Sequence of chain 1.B:
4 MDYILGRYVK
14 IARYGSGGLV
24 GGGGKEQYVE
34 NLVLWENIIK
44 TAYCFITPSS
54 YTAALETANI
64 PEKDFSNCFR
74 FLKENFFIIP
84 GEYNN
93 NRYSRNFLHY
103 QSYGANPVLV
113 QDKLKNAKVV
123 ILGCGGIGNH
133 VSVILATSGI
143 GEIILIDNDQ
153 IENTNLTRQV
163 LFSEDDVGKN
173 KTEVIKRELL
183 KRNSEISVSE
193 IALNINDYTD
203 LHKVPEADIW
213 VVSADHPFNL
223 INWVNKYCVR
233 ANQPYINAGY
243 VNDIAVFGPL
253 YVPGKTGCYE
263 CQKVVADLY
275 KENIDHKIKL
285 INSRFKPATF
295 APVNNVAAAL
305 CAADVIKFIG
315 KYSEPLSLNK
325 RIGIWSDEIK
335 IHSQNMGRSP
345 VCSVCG

The small molecule below binds the protein below.
Small molecule (SMILES): CSCC[C@H](N)C(=O)N[C@@H](CCCN=C(N)N)C(=O)N[C@H](C(=O)NCC(=O)N[C@@H](CC(N)=O)C(=O)N[C@@H](C)C(=O)N[C@@H](CC(=O)O)C(N)=O)[C@@H](C)O

Binding-site contacts:
Ligand atom CE contacts residue GLY327 of chain 1.A at 3.5 Å.
Ligand atom O contacts residue TYR242 of chain 1.A at 3.0 Å (h-bond).
Ligand atom O contacts residue ARG325 of chain 1.A at 2.6 Å (salt-bridge).
Ligand atom CA contacts residue ALA268 of chain 1.A at 3.0 Å (hydrophobic).
Ligand atom N contacts residue GLU29 of chain 1.B at 3.2 Å (salt-bridge).
Ligand atom N1 contacts residue TYR242 of chain 1.A at 3.5 Å.
Ligand atom CG contacts residue TYR261 of chain 1.A at 3.5 Å (hydrophobic).
Ligand atom N contacts residue ALA268 of chain 1.A at 2.9 Å (h-bond).
Ligand atom OG1 contacts residue GLY24 of chain 1.B at 3.0 Å (h-bond).
Ligand atom N contacts residue VAL243 of chain 1.A at 3.5 Å.
Ligand atom N1 contacts residue ASP217 of chain 1.A at 2.6 Å (salt-bridge).
Ligand atom NH1 contacts residue GLU29 of chain 1.B at 2.8 Å (salt-bridge).
Ligand atom OD1 contacts residue VAL267 of chain 1.A at 3.5 Å.
Ligand atom OG1 contacts residue LEU22 of chain 1.B at 3.5 Å.
Ligand atom N contacts residue GLU29 of chain 1.B at 3.2 Å (salt-bridge).
Ligand atom O contacts residue LYS13 of chain 1.B at 3.2 Å (salt-bridge).
Ligand atom N contacts residue TYR242 of chain 1.A at 2.8 Å (h-bond).
Ligand atom CE contacts residue ARG325 of chain 1.A at 3.4 Å.
Ligand atom CA contacts residue TYR242 of chain 1.A at 3.5 Å (hydrophobic).
Ligand atom O contacts residue GLY241 of chain 1.A at 3.2 Å.
Ligand atom O contacts residue ALA268 of chain 1.A at 2.7 Å (h-bond).
Ligand atom C contacts residue ARG325 of chain 1.A at 3.5 Å.
Ligand atom N contacts residue GLU29 of chain 1.B at 3.6 Å (salt-bridge).
Ligand atom O contacts residue LEU270 of chain 1.A at 3.5 Å.
Ligand atom CE contacts residue GLN338 of chain 1.A at 3.5 Å.
Ligand atom OG1 contacts residue GLU29 of chain 1.B at 2.7 Å (salt-bridge).
Ligand atom CD contacts residue GLU29 of chain 1.B at 3.2 Å.
Ligand atom ND2 contacts residue ASN224 of chain 1.A at 3.1 Å (h-bond).
Ligand atom O contacts residue GLN338 of chain 1.A at 3.1 Å (h-bond).
Ligand atom OD1 contacts residue TYR261 of chain 1.A at 2.8 Å (h-bond).
Ligand atom OD2 contacts residue PHE289 of chain 1.A at 3.2 Å.
Ligand atom ND2 contacts residue PHE220 of chain 1.A at 2.9 Å (h-bond).
Ligand atom CG contacts residue ILE223 of chain 1.A at 3.4 Å (hydrophobic).
Ligand atom O contacts residue VAL267 of chain 1.A at 3.4 Å.
Ligand atom O contacts residue VAL267 of chain 1.A at 3.4 Å.
Ligand atom CG contacts residue PHE289 of chain 1.A at 3.4 Å (hydrophobic).
Ligand atom OD2 contacts residue LYS13 of chain 1.B at 2.9 Å (salt-bridge).
Ligand atom O contacts residue LYS13 of chain 1.B at 3.5 Å (salt-bridge).
Ligand atom OD1 contacts residue PHE289 of chain 1.A at 3.4 Å.
Ligand atom ND2 contacts residue ILE223 of chain 1.A at 3.4 Å.

Sequence of chain 1.A:
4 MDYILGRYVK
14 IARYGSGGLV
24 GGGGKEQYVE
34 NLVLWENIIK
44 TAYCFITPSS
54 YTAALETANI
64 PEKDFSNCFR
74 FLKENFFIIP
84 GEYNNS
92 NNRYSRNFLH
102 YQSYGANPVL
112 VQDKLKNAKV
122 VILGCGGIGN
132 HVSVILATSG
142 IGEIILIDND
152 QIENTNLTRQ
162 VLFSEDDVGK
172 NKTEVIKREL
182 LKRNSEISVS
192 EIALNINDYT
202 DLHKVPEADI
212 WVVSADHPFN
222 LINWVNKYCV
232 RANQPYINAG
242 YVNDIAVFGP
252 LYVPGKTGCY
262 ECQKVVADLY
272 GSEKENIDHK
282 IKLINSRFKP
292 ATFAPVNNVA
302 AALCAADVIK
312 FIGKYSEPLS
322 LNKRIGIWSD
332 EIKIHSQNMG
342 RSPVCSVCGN